Binding-site contacts:
Ligand atom C7 contacts residue ILE156 of chain 1.A at 4.5 Å (hydrophobic).
Ligand atom C8 contacts residue SER158 of chain 1.A at 4.1 Å.
Ligand atom C2 contacts residue THR120 of chain 1.A at 4.3 Å.
Ligand atom C8 contacts residue LEU161 of chain 1.A at 3.7 Å (hydrophobic).
Ligand atom N2 contacts residue ASN118 of chain 1.A at 2.8 Å (h-bond).
Ligand atom C8 contacts residue ILE156 of chain 1.A at 3.9 Å (hydrophobic).
Ligand atom C3 contacts residue ASN118 of chain 1.A at 3.8 Å.
Ligand atom C7 contacts residue ASN118 of chain 1.A at 3.2 Å.
Ligand atom C7 contacts residue HIS220 of chain 1.A at 4.2 Å.
Ligand atom O5 contacts residue THR120 of chain 1.A at 3.7 Å.
Ligand atom N2 contacts residue THR120 of chain 1.A at 4.3 Å.
Ligand atom C5 contacts residue THR120 of chain 1.A at 3.7 Å.
Ligand atom C4 contacts residue ASN118 of chain 1.A at 4.2 Å.
Ligand atom C3 contacts residue THR120 of chain 1.A at 4.1 Å.
Ligand atom C2 contacts residue ASN118 of chain 1.A at 2.4 Å.
Ligand atom O7 contacts residue HIS220 of chain 1.A at 3.2 Å (h-bond).
Ligand atom C5 contacts residue ASN118 of chain 1.A at 3.7 Å.
Ligand atom C6 contacts residue THR120 of chain 1.A at 4.1 Å.
Ligand atom C6 contacts residue PRO122 of chain 1.A at 4.3 Å (hydrophobic).
Ligand atom C1 contacts residue THR120 of chain 1.A at 3.8 Å.
Ligand atom O5 contacts residue ASN118 of chain 1.A at 2.4 Å (h-bond).
Ligand atom C6 contacts residue GLY121 of chain 1.A at 4.3 Å.
Ligand atom C8 contacts residue ASN118 of chain 1.A at 4.3 Å.
Ligand atom C1 contacts residue ASN118 of chain 1.A at 1.4 Å.
Ligand atom O7 contacts residue ASN118 of chain 1.A at 3.3 Å (h-bond).
Ligand atom C7 contacts residue LEU161 of chain 1.A at 4.5 Å (hydrophobic).
Ligand atom C8 contacts residue HIS220 of chain 1.A at 4.4 Å.

Sequence of chain 1.A:
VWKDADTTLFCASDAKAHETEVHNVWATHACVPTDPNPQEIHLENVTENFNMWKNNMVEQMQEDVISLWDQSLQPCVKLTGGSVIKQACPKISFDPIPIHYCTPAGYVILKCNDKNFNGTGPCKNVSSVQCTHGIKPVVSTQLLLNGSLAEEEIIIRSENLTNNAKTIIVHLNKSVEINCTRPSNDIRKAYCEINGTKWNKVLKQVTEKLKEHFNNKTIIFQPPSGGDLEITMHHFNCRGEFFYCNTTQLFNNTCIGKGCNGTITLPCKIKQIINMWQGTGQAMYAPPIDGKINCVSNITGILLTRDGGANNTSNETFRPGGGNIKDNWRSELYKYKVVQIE

A protein and the small-molecule ligand that binds it are described below.
Small molecule (SMILES): CC(=O)N[C@@H]1[C@@H](O)[C@H](O)[C@@H](CO)O[C@H]1O